A protein and the small-molecule ligand that binds it are described below.
Small molecule (SMILES): Nc1ccn([C@@H]2O[C@H](CO[P](=O)(O)O[C@H]3[C@@H](O)[C@H](n4ccc(=O)[nH]c4=O)O[C@@H]3CO[P](=O)(O)O[C@H]3[C@@H](O)[C@H](n4ccc(N)nc4=O)O[C@@H]3CO[P](=O)(O)O[C@H]3[C@@H](O)[C@H](n4ccc(=O)[nH]c4=O)O[C@@H]3CO[P](=O)(O)O[C@H]3[C@@H](O)[C@H](n4cnc5c(=O)nc(N)[nH]c54)O[C@@H]3CO[P](=O)(O)O[C@H]3[C@@H](O)[C@H](n4cnc5c(N)ncnc54)O[C@@H]3CO)[C@@H](O)[C@H]2O)c(=O)n1

Sequence of chain 28.C:
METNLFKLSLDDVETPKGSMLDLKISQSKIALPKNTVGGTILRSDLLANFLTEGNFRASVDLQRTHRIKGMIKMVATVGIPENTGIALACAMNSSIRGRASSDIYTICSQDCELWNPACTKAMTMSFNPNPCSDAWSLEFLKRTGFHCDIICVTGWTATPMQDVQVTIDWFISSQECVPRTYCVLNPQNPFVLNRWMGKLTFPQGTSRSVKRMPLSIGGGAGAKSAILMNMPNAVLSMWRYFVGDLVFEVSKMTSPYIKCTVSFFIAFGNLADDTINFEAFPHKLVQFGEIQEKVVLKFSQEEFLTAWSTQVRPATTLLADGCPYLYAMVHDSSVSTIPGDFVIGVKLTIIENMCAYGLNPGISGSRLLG

Sequence of chain 14.C:
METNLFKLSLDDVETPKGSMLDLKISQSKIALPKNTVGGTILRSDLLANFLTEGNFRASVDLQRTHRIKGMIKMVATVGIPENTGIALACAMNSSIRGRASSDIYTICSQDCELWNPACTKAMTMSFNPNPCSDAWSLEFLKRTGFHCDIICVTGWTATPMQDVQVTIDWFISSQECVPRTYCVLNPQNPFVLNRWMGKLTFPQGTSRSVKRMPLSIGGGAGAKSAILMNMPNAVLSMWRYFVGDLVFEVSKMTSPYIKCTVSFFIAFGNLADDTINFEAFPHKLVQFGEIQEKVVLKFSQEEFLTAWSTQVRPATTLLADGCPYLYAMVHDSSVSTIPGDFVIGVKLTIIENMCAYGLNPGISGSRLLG

Binding-site contacts:
Ligand atom O3' contacts residue GLU2 of chain 28.C at 3.6 Å.
Ligand atom N3 contacts residue VAL192 of chain 14.C at 3.4 Å.
Ligand atom O3' contacts residue THR3 of chain 28.C at 3.8 Å.
Ligand atom O4' contacts residue ARG180 of chain 14.C at 4.0 Å.
Ligand atom OP1 contacts residue THR3 of chain 28.C at 2.9 Å (h-bond).
Ligand atom OP1 contacts residue SER126 of chain 14.C at 2.8 Å (h-bond).
Ligand atom N7 contacts residue ILE350 of chain 14.C at 3.8 Å.
Ligand atom C2 contacts residue ARG180 of chain 14.C at 3.6 Å.
Ligand atom C5' contacts residue SER126 of chain 14.C at 3.9 Å.
Ligand atom P contacts residue SER126 of chain 14.C at 3.7 Å.
Ligand atom C4' contacts residue MET1 of chain 28.C at 3.9 Å (hydrophobic).
Ligand atom O3' contacts residue SER126 of chain 14.C at 3.3 Å.
Ligand atom C4' contacts residue SER126 of chain 14.C at 3.4 Å.
Ligand atom OP1 contacts residue THR124 of chain 14.C at 3.8 Å.
Ligand atom P contacts residue LYS7 of chain 28.C at 3.2 Å.
Ligand atom O2' contacts residue MET125 of chain 14.C at 3.6 Å.
Ligand atom C1' contacts residue ARG180 of chain 14.C at 3.7 Å.
Ligand atom N3 contacts residue ARG180 of chain 14.C at 4.0 Å.
Ligand atom OP2 contacts residue LYS7 of chain 28.C at 2.6 Å (salt-bridge).
Ligand atom O4' contacts residue PRO190 of chain 14.C at 3.2 Å.
Ligand atom O2' contacts residue ARG180 of chain 14.C at 3.9 Å.
Ligand atom C4' contacts residue GLU2 of chain 28.C at 3.5 Å.
Ligand atom O2' contacts residue SER126 of chain 14.C at 3.6 Å (h-bond).
Ligand atom P contacts residue THR3 of chain 28.C at 3.9 Å.
Ligand atom O5' contacts residue LYS7 of chain 28.C at 3.4 Å (salt-bridge).
Ligand atom OP1 contacts residue ASN4 of chain 28.C at 3.5 Å.
Ligand atom OP1 contacts residue THR124 of chain 14.C at 4.0 Å.
Ligand atom C5' contacts residue GLU2 of chain 28.C at 3.2 Å.
Ligand atom OP1 contacts residue LYS7 of chain 28.C at 3.4 Å (salt-bridge).
Ligand atom C4' contacts residue THR124 of chain 14.C at 3.6 Å.
Ligand atom C2 contacts residue VAL192 of chain 14.C at 3.7 Å (hydrophobic).
Ligand atom N6 contacts residue ILE350 of chain 14.C at 4.0 Å.
Ligand atom N6 contacts residue THR349 of chain 14.C at 3.9 Å.
Ligand atom C4 contacts residue VAL192 of chain 14.C at 3.9 Å (hydrophobic).
Ligand atom C5 contacts residue ILE350 of chain 14.C at 3.6 Å (hydrophobic).
Ligand atom O2' contacts residue MET1 of chain 28.C at 3.2 Å (h-bond).
Ligand atom O4' contacts residue MET1 of chain 28.C at 3.7 Å.
Ligand atom C5' contacts residue THR124 of chain 14.C at 3.5 Å.
Ligand atom C6 contacts residue ILE350 of chain 14.C at 3.8 Å (hydrophobic).
Ligand atom C1' contacts residue PRO190 of chain 14.C at 3.9 Å (hydrophobic).